Sequence of chain 1.A:
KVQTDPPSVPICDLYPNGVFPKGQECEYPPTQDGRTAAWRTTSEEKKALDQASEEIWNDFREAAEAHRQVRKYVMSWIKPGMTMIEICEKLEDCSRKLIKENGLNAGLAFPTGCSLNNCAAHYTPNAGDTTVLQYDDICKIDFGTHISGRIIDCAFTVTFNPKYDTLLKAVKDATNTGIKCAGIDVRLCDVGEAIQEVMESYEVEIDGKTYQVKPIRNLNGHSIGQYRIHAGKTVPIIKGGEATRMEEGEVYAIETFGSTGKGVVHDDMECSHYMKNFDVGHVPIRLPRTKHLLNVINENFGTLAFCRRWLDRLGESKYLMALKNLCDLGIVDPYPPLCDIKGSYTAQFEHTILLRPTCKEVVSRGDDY

The small molecule below binds the protein below.
Small molecule (SMILES): O=C(O)c1c(NS(=O)(=O)c2ccccc2)ccc2c1CCCC2

Binding-site contacts:
Ligand atom S15 contacts residue HIS222 of chain 1.A at 3.9 Å.
Ligand atom O12 contacts residue MN1 of chain 1.C at 2.4 Å.
Ligand atom N14 contacts residue HIS222 of chain 1.A at 3.6 Å.
Ligand atom C20 contacts residue LEU338 of chain 1.A at 3.5 Å (hydrophobic).
Ligand atom O17 contacts residue ASN220 of chain 1.A at 3.4 Å (h-bond).
Ligand atom C20 contacts residue LEU219 of chain 1.A at 3.6 Å (hydrophobic).
Ligand atom C11 contacts residue MN1 of chain 1.C at 3.3 Å.
Ligand atom C5 contacts residue HIS122 of chain 1.A at 3.2 Å.
Ligand atom C23 contacts residue ASN220 of chain 1.A at 3.1 Å.
Ligand atom O12 contacts residue ASP153 of chain 1.A at 3.1 Å (salt-bridge).
Ligand atom O12 contacts residue ILE229 of chain 1.A at 3.7 Å.
Ligand atom C11 contacts residue HIS122 of chain 1.A at 3.7 Å.
Ligand atom C22 contacts residue PHE257 of chain 1.A at 3.6 Å (hydrophobic).
Ligand atom C19 contacts residue HIS122 of chain 1.A at 3.5 Å.
Ligand atom C22 contacts residue ASN220 of chain 1.A at 3.5 Å.
Ligand atom C7 contacts residue MET275 of chain 1.A at 4.0 Å (hydrophobic).
Ligand atom C10 contacts residue HIS122 of chain 1.A at 3.5 Å.
Ligand atom O13 contacts residue HIS122 of chain 1.A at 3.1 Å (h-bond).
Ligand atom C20 contacts residue HIS122 of chain 1.A at 3.4 Å.
Ligand atom O13 contacts residue MN1 of chain 1.C at 3.5 Å.
Ligand atom C8 contacts residue ILE229 of chain 1.A at 4.0 Å (hydrophobic).
Ligand atom C21 contacts residue PHE257 of chain 1.A at 3.8 Å (hydrophobic).
Ligand atom C22 contacts residue GLU255 of chain 1.A at 3.4 Å.
Ligand atom C1 contacts residue HIS273 of chain 1.A at 3.9 Å.
Ligand atom C1 contacts residue ALA305 of chain 1.A at 3.8 Å (hydrophobic).
Ligand atom C21 contacts residue LEU219 of chain 1.A at 3.4 Å (hydrophobic).
Ligand atom O18 contacts residue HIS230 of chain 1.A at 3.7 Å.
Ligand atom C23 contacts residue GLU255 of chain 1.A at 3.4 Å.
Ligand atom O17 contacts residue GLY221 of chain 1.A at 3.9 Å.
Ligand atom C2 contacts residue TYR335 of chain 1.A at 3.7 Å (hydrophobic).
Ligand atom C3 contacts residue HIS122 of chain 1.A at 4.0 Å.
Ligand atom C11 contacts residue HIS222 of chain 1.A at 3.8 Å.
Ligand atom C7 contacts residue ILE229 of chain 1.A at 3.8 Å (hydrophobic).
Ligand atom O12 contacts residue HIS222 of chain 1.A at 2.6 Å (h-bond).
Ligand atom C3 contacts residue ILE229 of chain 1.A at 3.9 Å (hydrophobic).
Ligand atom C4 contacts residue HIS122 of chain 1.A at 3.3 Å.
Ligand atom C6 contacts residue PHE110 of chain 1.A at 3.9 Å (hydrophobic).
Ligand atom C7 contacts residue TYR335 of chain 1.A at 3.5 Å (hydrophobic).
Ligand atom C21 contacts residue ALA121 of chain 1.A at 3.7 Å (hydrophobic).
Ligand atom O17 contacts residue HIS222 of chain 1.A at 3.1 Å.